Sequence of chain 1.C:
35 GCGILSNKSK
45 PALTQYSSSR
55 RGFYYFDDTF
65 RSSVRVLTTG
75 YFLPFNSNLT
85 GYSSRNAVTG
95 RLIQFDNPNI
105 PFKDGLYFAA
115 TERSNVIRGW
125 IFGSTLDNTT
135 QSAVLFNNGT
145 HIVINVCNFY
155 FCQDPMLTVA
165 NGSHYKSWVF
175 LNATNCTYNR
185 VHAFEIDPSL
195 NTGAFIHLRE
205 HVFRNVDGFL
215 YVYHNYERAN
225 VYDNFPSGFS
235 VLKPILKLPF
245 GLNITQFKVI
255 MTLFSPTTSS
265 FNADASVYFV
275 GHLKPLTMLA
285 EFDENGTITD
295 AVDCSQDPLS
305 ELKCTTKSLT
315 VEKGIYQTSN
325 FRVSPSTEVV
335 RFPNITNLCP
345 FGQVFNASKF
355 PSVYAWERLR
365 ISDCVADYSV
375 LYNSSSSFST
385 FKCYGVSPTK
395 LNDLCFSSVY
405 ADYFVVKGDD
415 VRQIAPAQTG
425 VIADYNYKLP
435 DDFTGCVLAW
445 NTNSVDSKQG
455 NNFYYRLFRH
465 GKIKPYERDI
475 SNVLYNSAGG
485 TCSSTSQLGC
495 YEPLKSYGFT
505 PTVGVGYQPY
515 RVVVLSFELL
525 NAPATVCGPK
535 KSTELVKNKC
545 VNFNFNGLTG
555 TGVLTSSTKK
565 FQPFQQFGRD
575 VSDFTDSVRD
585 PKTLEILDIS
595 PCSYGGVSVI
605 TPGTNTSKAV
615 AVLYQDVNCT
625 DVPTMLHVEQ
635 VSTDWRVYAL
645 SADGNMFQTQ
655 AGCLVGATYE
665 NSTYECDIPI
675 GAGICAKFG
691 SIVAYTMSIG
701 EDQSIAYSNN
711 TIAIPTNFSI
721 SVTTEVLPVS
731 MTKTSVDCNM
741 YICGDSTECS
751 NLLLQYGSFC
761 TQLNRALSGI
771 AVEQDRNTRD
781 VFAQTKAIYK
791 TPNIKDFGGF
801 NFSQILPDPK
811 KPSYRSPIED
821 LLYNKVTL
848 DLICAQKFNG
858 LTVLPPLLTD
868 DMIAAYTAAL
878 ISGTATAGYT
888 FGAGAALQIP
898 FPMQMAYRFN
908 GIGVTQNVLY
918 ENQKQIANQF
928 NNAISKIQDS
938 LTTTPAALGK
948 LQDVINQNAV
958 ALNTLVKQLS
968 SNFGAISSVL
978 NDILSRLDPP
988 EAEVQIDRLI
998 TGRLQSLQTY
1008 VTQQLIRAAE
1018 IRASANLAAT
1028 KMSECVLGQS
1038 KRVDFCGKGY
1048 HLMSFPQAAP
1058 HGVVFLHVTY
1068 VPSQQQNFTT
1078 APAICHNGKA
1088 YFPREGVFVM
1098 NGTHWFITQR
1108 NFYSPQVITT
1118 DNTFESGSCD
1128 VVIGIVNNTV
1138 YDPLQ

Binding-site contacts:
Ligand atom C5 contacts residue ASN41 of chain 1.C at 3.8 Å.
Ligand atom N2 contacts residue LEU96 of chain 1.C at 4.4 Å.
Ligand atom C8 contacts residue LEU96 of chain 1.C at 4.0 Å (hydrophobic).
Ligand atom C7 contacts residue LEU96 of chain 1.C at 3.8 Å (hydrophobic).
Ligand atom C4 contacts residue ASN41 of chain 1.C at 4.3 Å.
Ligand atom O5 contacts residue SER40 of chain 1.C at 4.4 Å.
Ligand atom C3 contacts residue ASN41 of chain 1.C at 3.9 Å.
Ligand atom N2 contacts residue ASN41 of chain 1.C at 2.9 Å (h-bond).
Ligand atom C7 contacts residue ASN41 of chain 1.C at 3.7 Å.
Ligand atom O7 contacts residue LEU96 of chain 1.C at 3.8 Å.
Ligand atom O7 contacts residue ASN41 of chain 1.C at 4.1 Å.
Ligand atom C2 contacts residue ASN41 of chain 1.C at 2.5 Å.
Ligand atom C1 contacts residue ASN41 of chain 1.C at 1.5 Å.
Ligand atom O5 contacts residue ASN41 of chain 1.C at 2.4 Å (h-bond).

A protein and the small-molecule ligand that binds it are described below.
Small molecule (SMILES): CC(=O)N[C@@H]1[C@@H](O)[C@H](O)[C@@H](CO)O[C@H]1O